This small molecule binds to this protein.
Small molecule (SMILES): CC(C)[C@H](N)C(=O)O

Binding-site contacts:
Ligand atom O contacts residue GLN1 of chain 1.B at 4.0 Å.
Ligand atom CB contacts residue GLN1 of chain 1.B at 3.2 Å.
Ligand atom N contacts residue TRP224 of chain 1.A at 3.9 Å.
Ligand atom C contacts residue PHE197 of chain 1.A at 4.4 Å (hydrophobic).
Ligand atom CB contacts residue LEU225 of chain 1.A at 4.0 Å (hydrophobic).
Ligand atom CA contacts residue GLN1 of chain 1.B at 2.5 Å.
Ligand atom C contacts residue GLN1 of chain 1.B at 3.7 Å.
Ligand atom O contacts residue TYR302 of chain 1.A at 4.4 Å.
Ligand atom CG1 contacts residue TYR142 of chain 1.A at 3.9 Å (hydrophobic).
Ligand atom O contacts residue PHE197 of chain 1.A at 3.7 Å.
Ligand atom CG2 contacts residue LEU225 of chain 1.A at 4.0 Å (hydrophobic).
Ligand atom N contacts residue GLN1 of chain 1.B at 1.3 Å.
Ligand atom O contacts residue TRP224 of chain 1.A at 3.7 Å.
Ligand atom CG2 contacts residue THR231 of chain 1.A at 4.4 Å.
Ligand atom N contacts residue PHE197 of chain 1.A at 4.0 Å.
Ligand atom CG2 contacts residue GLN1 of chain 1.B at 4.4 Å.
Ligand atom C contacts residue TRP224 of chain 1.A at 4.2 Å (hydrophobic).
Ligand atom CG1 contacts residue PHE197 of chain 1.A at 4.0 Å (hydrophobic).
Ligand atom CG1 contacts residue GLN1 of chain 1.B at 3.9 Å.
Ligand atom CA contacts residue TRP224 of chain 1.A at 4.2 Å (hydrophobic).

Sequence of chain 1.A:
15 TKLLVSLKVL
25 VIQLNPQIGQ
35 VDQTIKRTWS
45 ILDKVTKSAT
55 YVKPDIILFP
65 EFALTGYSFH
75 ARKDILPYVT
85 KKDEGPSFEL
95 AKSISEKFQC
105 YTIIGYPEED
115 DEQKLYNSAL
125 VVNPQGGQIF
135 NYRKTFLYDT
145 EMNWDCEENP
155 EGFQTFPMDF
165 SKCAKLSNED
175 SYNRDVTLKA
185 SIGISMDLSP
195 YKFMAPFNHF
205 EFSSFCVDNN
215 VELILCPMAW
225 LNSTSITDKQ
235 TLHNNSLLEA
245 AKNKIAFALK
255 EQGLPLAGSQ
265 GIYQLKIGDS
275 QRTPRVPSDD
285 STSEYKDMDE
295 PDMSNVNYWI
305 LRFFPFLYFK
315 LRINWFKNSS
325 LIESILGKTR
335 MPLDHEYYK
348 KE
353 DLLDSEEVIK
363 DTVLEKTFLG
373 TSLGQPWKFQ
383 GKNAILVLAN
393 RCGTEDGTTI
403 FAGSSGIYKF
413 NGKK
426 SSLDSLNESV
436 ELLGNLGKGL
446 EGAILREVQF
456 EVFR